Binding-site contacts:
Ligand atom C3 contacts residue ASN485 of chain 7.A at 3.6 Å.
Ligand atom N2 contacts residue ARG465 of chain 7.A at 4.3 Å.
Ligand atom C8 contacts residue GLU482 of chain 7.A at 4.4 Å.
Ligand atom C8 contacts residue LYS469 of chain 7.A at 3.7 Å.
Ligand atom C7 contacts residue ARG465 of chain 7.A at 3.8 Å.
Ligand atom O7 contacts residue SER466 of chain 7.A at 4.2 Å.
Ligand atom O7 contacts residue ARG465 of chain 7.A at 3.5 Å.
Ligand atom C8 contacts residue ARG465 of chain 7.A at 3.8 Å.
Ligand atom C7 contacts residue ASN485 of chain 7.A at 3.8 Å.
Ligand atom O7 contacts residue ASN485 of chain 7.A at 4.0 Å.
Ligand atom O7 contacts residue GLU482 of chain 7.A at 4.3 Å.
Ligand atom C5 contacts residue ASN485 of chain 7.A at 3.7 Å.
Ligand atom O3 contacts residue ARG465 of chain 7.A at 3.4 Å.
Ligand atom N2 contacts residue ASN485 of chain 7.A at 3.0 Å (h-bond).
Ligand atom C1 contacts residue ASN485 of chain 7.A at 1.6 Å.
Ligand atom C7 contacts residue GLU482 of chain 7.A at 4.5 Å.
Ligand atom C4 contacts residue ASN485 of chain 7.A at 3.7 Å.
Ligand atom C3 contacts residue ARG465 of chain 7.A at 4.5 Å.
Ligand atom O5 contacts residue ASN485 of chain 7.A at 2.7 Å (h-bond).
Ligand atom C2 contacts residue ASN485 of chain 7.A at 2.3 Å.

Sequence of chain 7.A:
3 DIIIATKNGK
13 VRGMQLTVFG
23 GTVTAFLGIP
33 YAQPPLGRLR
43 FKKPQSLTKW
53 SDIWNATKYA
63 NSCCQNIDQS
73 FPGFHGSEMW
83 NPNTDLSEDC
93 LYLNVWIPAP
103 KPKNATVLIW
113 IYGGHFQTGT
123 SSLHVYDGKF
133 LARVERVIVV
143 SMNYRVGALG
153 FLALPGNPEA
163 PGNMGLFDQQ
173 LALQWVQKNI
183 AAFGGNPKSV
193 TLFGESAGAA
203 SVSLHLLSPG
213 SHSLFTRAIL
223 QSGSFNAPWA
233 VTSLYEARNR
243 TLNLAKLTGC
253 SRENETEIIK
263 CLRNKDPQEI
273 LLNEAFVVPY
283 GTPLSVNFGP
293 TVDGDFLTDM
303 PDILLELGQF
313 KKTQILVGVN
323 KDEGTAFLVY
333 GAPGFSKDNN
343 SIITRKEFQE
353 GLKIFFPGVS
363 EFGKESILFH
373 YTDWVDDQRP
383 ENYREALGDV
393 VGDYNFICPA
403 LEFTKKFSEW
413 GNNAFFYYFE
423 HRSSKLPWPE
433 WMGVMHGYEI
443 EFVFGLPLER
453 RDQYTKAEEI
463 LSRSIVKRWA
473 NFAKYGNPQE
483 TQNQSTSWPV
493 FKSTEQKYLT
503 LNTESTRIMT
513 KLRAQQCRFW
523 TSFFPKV

A small-molecule ligand and the protein it binds are described below.
Small molecule (SMILES): CC(=O)N[C@@H]1[C@@H](O)[C@H](O)[C@@H](CO)O[C@H]1O